Sequence of chain 1.A:
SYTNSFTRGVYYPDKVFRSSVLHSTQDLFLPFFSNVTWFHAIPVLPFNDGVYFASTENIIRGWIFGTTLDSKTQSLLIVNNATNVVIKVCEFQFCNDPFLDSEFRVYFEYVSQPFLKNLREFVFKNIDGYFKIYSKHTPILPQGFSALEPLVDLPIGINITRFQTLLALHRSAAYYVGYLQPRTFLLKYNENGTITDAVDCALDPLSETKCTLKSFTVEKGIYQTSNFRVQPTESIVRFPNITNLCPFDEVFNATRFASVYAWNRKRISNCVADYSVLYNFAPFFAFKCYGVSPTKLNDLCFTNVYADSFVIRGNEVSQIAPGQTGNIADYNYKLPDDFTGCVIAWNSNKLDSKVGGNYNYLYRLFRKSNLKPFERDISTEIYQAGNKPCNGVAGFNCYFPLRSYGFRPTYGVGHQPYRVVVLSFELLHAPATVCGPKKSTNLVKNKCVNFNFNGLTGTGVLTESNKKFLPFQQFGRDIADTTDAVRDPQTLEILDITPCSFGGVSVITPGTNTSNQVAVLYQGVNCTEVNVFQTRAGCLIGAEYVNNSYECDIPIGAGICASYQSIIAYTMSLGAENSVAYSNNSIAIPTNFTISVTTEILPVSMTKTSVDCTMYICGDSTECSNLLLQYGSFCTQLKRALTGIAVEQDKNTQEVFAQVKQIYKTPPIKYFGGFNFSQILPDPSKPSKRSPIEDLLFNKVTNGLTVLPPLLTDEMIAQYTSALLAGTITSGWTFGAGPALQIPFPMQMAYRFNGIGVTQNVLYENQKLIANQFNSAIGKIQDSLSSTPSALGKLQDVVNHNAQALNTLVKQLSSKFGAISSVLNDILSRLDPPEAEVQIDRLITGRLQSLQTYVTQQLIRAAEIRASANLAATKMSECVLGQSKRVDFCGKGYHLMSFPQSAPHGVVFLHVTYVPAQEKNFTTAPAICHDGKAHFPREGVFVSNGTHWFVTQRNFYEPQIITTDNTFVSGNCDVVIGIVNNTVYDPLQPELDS

Binding-site contacts:
Ligand atom O4 contacts residue GLN784 of chain 1.A at 4.4 Å.
Ligand atom C4 contacts residue ASN781 of chain 1.A at 4.2 Å.
Ligand atom C2 contacts residue ASN781 of chain 1.A at 2.5 Å.
Ligand atom N2 contacts residue SER783 of chain 1.A at 3.3 Å.
Ligand atom O3 contacts residue SER783 of chain 1.A at 3.9 Å.
Ligand atom O7 contacts residue ASN781 of chain 1.A at 3.2 Å (h-bond).
Ligand atom N2 contacts residue ASN781 of chain 1.A at 2.9 Å (h-bond).
Ligand atom C7 contacts residue ASN781 of chain 1.A at 3.1 Å.
Ligand atom C3 contacts residue ASN781 of chain 1.A at 3.8 Å.
Ligand atom C1 contacts residue SER783 of chain 1.A at 3.6 Å.
Ligand atom C6 contacts residue GLN784 of chain 1.A at 3.2 Å.
Ligand atom C7 contacts residue GLN784 of chain 1.A at 3.3 Å.
Ligand atom O7 contacts residue GLN784 of chain 1.A at 2.9 Å (h-bond).
Ligand atom C8 contacts residue LYS775 of chain 1.A at 4.2 Å.
Ligand atom O5 contacts residue ASN781 of chain 1.A at 2.4 Å (h-bond).
Ligand atom C3 contacts residue SER783 of chain 1.A at 3.3 Å.
Ligand atom C5 contacts residue ASN781 of chain 1.A at 3.6 Å.
Ligand atom C4 contacts residue SER783 of chain 1.A at 4.3 Å.
Ligand atom C2 contacts residue SER783 of chain 1.A at 3.6 Å.
Ligand atom C8 contacts residue ASN781 of chain 1.A at 3.4 Å.
Ligand atom C5 contacts residue SER783 of chain 1.A at 4.4 Å.
Ligand atom N2 contacts residue GLN784 of chain 1.A at 4.4 Å.
Ligand atom C5 contacts residue GLN784 of chain 1.A at 3.6 Å.
Ligand atom C8 contacts residue GLN784 of chain 1.A at 3.4 Å.
Ligand atom C7 contacts residue SER783 of chain 1.A at 4.4 Å.
Ligand atom O4 contacts residue SER783 of chain 1.A at 4.3 Å.
Ligand atom C1 contacts residue ASN781 of chain 1.A at 1.4 Å.

A protein and the small-molecule ligand that binds it are described below.
Small molecule (SMILES): CC(=O)N[C@H]1[C@H](O[C@H]2[C@H](O)[C@@H](NC(C)=O)CO[C@@H]2CO)O[C@H](CO)[C@@H](O)[C@@H]1O